This protein binds this small molecule.
Small molecule (SMILES): OC[C@H]1O[C@@H](O[C@@H]2[C@@H](O)[C@H](O[C@@H]3[C@@H](O)[C@H](O[C@@H]4[C@@H](O)[C@H](O[C@@H]5[C@@H](O)[C@H](O[C@@H]6[C@@H](O)[C@H](O)O[C@H](CO)[C@H]6O)O[C@H](CO)[C@H]5O)O[C@H](CO)[C@H]4O)O[C@H](CO)[C@H]3O)O[C@H](CO)[C@H]2O)[C@H](O)[C@@H](O)[C@@H]1O

Binding-site contacts:
Ligand atom C5 contacts residue TYR503 of chain 1.A at 3.6 Å (hydrophobic).
Ligand atom O6 contacts residue LYS567 of chain 1.A at 3.5 Å (salt-bridge).
Ligand atom C4 contacts residue TYR411 of chain 1.A at 3.5 Å (hydrophobic).
Ligand atom C1 contacts residue GLU578 of chain 1.A at 3.5 Å.
Ligand atom O4 contacts residue TRP702 of chain 1.A at 3.6 Å.
Ligand atom O2 contacts residue PHE654 of chain 1.A at 3.5 Å.
Ligand atom O6 contacts residue ASP576 of chain 1.A at 2.6 Å (salt-bridge).
Ligand atom O5 contacts residue TYR503 of chain 1.A at 3.0 Å.
Ligand atom O6 contacts residue LEU667 of chain 1.A at 3.7 Å.
Ligand atom O4 contacts residue GLU582 of chain 1.A at 2.7 Å (salt-bridge).
Ligand atom C6 contacts residue HIS504 of chain 1.A at 3.6 Å.
Ligand atom O4 contacts residue TYR411 of chain 1.A at 3.5 Å (h-bond).
Ligand atom C6 contacts residue TRP702 of chain 1.A at 3.5 Å (hydrophobic).
Ligand atom O6 contacts residue GLY564 of chain 1.A at 3.2 Å.
Ligand atom O6 contacts residue HIS504 of chain 1.A at 3.0 Å (h-bond).
Ligand atom C5 contacts residue GLU582 of chain 1.A at 3.4 Å.
Ligand atom C4 contacts residue GLU582 of chain 1.A at 3.5 Å.
Ligand atom O2 contacts residue GLU578 of chain 1.A at 3.0 Å (salt-bridge).
Ligand atom C6 contacts residue ASP576 of chain 1.A at 3.6 Å.
Ligand atom O2 contacts residue TYR653 of chain 1.A at 3.5 Å.
Ligand atom C1 contacts residue PHE654 of chain 1.A at 3.5 Å (hydrophobic).
Ligand atom C3 contacts residue TYR653 of chain 1.A at 3.7 Å (hydrophobic).
Ligand atom O6 contacts residue PHE493 of chain 1.A at 3.4 Å.
Ligand atom O6 contacts residue ILE664 of chain 1.A at 3.4 Å.
Ligand atom C6 contacts residue TYR411 of chain 1.A at 3.3 Å (hydrophobic).
Ligand atom O2 contacts residue PHE493 of chain 1.A at 3.7 Å.
Ligand atom O1 contacts residue BGC4 of chain 1.F at 2.6 Å (h-bond).
Ligand atom O6 contacts residue TYR411 of chain 1.A at 3.4 Å (h-bond).
Ligand atom O6 contacts residue ASP500 of chain 1.A at 3.7 Å.
Ligand atom O3 contacts residue PHE412 of chain 1.A at 3.8 Å.
Ligand atom O4 contacts residue TYR503 of chain 1.A at 3.6 Å.
Ligand atom O4 contacts residue ILE664 of chain 1.A at 3.5 Å.
Ligand atom O5 contacts residue TYR411 of chain 1.A at 3.6 Å.
Ligand atom C6 contacts residue LYS415 of chain 1.A at 3.6 Å.
Ligand atom O5 contacts residue PHE654 of chain 1.A at 3.7 Å.
Ligand atom C2 contacts residue GLU578 of chain 1.A at 3.6 Å.
Ligand atom O1 contacts residue BGC3 of chain 1.F at 3.7 Å.
Ligand atom O3 contacts residue PHE493 of chain 1.A at 3.8 Å.
Ligand atom O6 contacts residue TYR660 of chain 1.A at 3.0 Å (h-bond).
Ligand atom C3 contacts residue GLU578 of chain 1.A at 3.6 Å.

Sequence of chain 1.A:
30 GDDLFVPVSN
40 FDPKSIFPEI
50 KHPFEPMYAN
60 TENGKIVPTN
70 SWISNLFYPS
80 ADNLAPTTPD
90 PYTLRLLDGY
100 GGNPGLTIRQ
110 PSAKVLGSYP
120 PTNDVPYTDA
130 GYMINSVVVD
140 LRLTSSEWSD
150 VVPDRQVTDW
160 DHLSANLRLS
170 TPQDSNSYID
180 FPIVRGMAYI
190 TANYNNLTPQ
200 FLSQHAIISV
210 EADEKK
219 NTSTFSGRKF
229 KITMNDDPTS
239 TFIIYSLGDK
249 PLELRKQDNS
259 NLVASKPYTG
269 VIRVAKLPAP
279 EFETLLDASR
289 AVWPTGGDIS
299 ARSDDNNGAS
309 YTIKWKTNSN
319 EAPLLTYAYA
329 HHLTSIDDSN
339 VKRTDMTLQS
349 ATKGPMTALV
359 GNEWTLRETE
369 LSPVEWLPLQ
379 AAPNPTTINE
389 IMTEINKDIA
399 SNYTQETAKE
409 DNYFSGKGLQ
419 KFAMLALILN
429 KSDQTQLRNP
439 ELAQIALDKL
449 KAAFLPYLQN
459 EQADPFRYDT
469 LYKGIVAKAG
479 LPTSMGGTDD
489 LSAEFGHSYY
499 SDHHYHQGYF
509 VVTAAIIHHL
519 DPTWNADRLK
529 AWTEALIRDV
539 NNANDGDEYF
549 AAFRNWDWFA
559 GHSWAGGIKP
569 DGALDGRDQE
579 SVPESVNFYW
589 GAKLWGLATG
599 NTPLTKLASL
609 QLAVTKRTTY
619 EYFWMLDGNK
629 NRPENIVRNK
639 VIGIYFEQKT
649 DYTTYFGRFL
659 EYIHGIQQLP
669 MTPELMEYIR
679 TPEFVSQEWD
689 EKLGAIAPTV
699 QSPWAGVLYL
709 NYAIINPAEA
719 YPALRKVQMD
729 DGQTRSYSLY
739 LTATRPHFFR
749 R